A small-molecule ligand and the protein it binds are described below.
Small molecule (SMILES): COc1cccc(-c2cccc(CC3(C(=O)NCCCn4ccnc4)CCOCC3)c2)c1

Binding-site contacts:
Ligand atom C11 contacts residue LYS8 of chain 1.C at 3.9 Å.
Ligand atom C14 contacts residue ASP57 of chain 1.C at 4.0 Å.
Ligand atom C24 contacts residue ILE58 of chain 1.C at 3.6 Å (hydrophobic).
Ligand atom C25 contacts residue ASP57 of chain 1.C at 3.4 Å.
Ligand atom C25 contacts residue ILE58 of chain 1.C at 3.7 Å (hydrophobic).
Ligand atom C28 contacts residue ASP57 of chain 1.C at 3.7 Å.
Ligand atom C7 contacts residue LEU59 of chain 1.C at 4.1 Å (hydrophobic).
Ligand atom C23 contacts residue LEU9 of chain 1.C at 3.8 Å (hydrophobic).
Ligand atom C31 contacts residue GLY78 of chain 1.C at 3.9 Å.
Ligand atom C31 contacts residue LEU59 of chain 1.C at 4.2 Å (hydrophobic).
Ligand atom C26 contacts residue LEU59 of chain 1.C at 3.8 Å (hydrophobic).
Ligand atom C31 contacts residue TYR74 of chain 1.C at 4.0 Å (hydrophobic).
Ligand atom C26 contacts residue VAL10 of chain 1.C at 3.4 Å (hydrophobic).
Ligand atom C25 contacts residue SER42 of chain 1.C at 3.7 Å.
Ligand atom C23 contacts residue LEU59 of chain 1.C at 3.7 Å (hydrophobic).
Ligand atom C26 contacts residue LYS8 of chain 1.C at 3.8 Å.
Ligand atom C19 contacts residue ARG44 of chain 1.C at 4.1 Å.
Ligand atom C6 contacts residue ASP57 of chain 1.C at 3.8 Å.
Ligand atom N16 contacts residue ARG44 of chain 1.C at 4.3 Å.
Ligand atom C13 contacts residue THR77 of chain 1.C at 4.1 Å.
Ligand atom C17 contacts residue LEU59 of chain 1.C at 4.1 Å (hydrophobic).
Ligand atom C25 contacts residue TYR43 of chain 1.C at 3.7 Å (hydrophobic).
Ligand atom C11 contacts residue ASP57 of chain 1.C at 4.0 Å.
Ligand atom O22 contacts residue THR77 of chain 1.C at 3.2 Å.
Ligand atom C24 contacts residue LEU59 of chain 1.C at 4.1 Å (hydrophobic).
Ligand atom C23 contacts residue ASP57 of chain 1.C at 3.7 Å.
Ligand atom C23 contacts residue LYS8 of chain 1.C at 3.8 Å.
Ligand atom C24 contacts residue SER42 of chain 1.C at 4.0 Å.
Ligand atom C32 contacts residue LEU59 of chain 1.C at 3.9 Å (hydrophobic).
Ligand atom C17 contacts residue THR77 of chain 1.C at 3.5 Å.
Ligand atom C26 contacts residue GLY78 of chain 1.C at 4.2 Å.
Ligand atom C24 contacts residue ASP57 of chain 1.C at 3.5 Å.
Ligand atom C27 contacts residue ARG44 of chain 1.C at 4.2 Å.
Ligand atom C31 contacts residue THR77 of chain 1.C at 3.8 Å.
Ligand atom C26 contacts residue LEU9 of chain 1.C at 3.7 Å (hydrophobic).
Ligand atom C8 contacts residue ARG44 of chain 1.C at 4.0 Å.
Ligand atom C28 contacts residue SER42 of chain 1.C at 4.2 Å.
Ligand atom C32 contacts residue TYR74 of chain 1.C at 3.4 Å (hydrophobic).
Ligand atom C31 contacts residue VAL10 of chain 1.C at 3.6 Å (hydrophobic).
Ligand atom O22 contacts residue TYR74 of chain 1.C at 3.6 Å.

Sequence of chain 1.C:
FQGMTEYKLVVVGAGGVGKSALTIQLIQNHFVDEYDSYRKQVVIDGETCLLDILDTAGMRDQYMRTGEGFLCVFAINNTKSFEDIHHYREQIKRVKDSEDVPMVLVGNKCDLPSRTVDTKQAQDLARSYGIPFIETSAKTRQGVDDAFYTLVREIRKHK